A protein and the small-molecule ligand that binds it are described below.
Small molecule (SMILES): O=C1CCCC(O)=C1C(=O)c1nc(Cl)c(Cl)c(NCc2ccc(Cl)cc2)c1Cl

Sequence of chain 1.A:
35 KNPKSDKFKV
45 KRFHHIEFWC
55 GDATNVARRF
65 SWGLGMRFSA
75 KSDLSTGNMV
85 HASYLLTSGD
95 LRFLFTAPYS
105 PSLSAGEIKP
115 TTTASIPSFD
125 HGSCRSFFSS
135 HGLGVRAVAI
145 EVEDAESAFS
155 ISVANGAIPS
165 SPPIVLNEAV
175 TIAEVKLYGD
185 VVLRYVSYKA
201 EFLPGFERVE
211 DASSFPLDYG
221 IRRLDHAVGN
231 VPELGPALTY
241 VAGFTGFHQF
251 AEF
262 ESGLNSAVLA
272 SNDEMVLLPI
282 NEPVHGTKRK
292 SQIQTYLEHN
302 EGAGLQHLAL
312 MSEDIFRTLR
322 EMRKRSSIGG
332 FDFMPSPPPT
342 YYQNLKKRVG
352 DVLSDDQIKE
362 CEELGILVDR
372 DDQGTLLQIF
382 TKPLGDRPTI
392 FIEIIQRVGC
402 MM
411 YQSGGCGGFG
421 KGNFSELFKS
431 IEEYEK

Binding-site contacts:
Ligand atom C24 contacts residue MET335 of chain 1.A at 3.6 Å (hydrophobic).
Ligand atom C12 contacts residue PHE381 of chain 1.A at 3.4 Å (hydrophobic).
Ligand atom C1 contacts residue PHE419 of chain 1.A at 3.7 Å (hydrophobic).
Ligand atom C21 contacts residue GLN293 of chain 1.A at 3.6 Å.
Ligand atom O28 contacts residue PHE424 of chain 1.A at 3.4 Å.
Ligand atom O27 contacts residue CO1 of chain 1.C at 1.9 Å.
Ligand atom O14 contacts residue CO1 of chain 1.C at 2.0 Å.
Ligand atom C5 contacts residue CO1 of chain 1.C at 3.5 Å.
Ligand atom C25 contacts residue PHE381 of chain 1.A at 3.7 Å (hydrophobic).
Ligand atom O27 contacts residue HIS308 of chain 1.A at 2.9 Å (h-bond).
Ligand atom O27 contacts residue GLU394 of chain 1.A at 2.9 Å (salt-bridge).
Ligand atom C9 contacts residue CO1 of chain 1.C at 3.0 Å.
Ligand atom O14 contacts residue VAL228 of chain 1.A at 3.8 Å.
Ligand atom C2 contacts residue SER267 of chain 1.A at 3.8 Å.
Ligand atom CL2 contacts residue ASN423 of chain 1.A at 3.5 Å.
Ligand atom CL1 contacts residue PHE392 of chain 1.A at 3.5 Å.
Ligand atom O27 contacts residue PHE419 of chain 1.A at 3.8 Å.
Ligand atom C9 contacts residue HIS308 of chain 1.A at 3.5 Å.
Ligand atom C22 contacts residue GLN293 of chain 1.A at 3.2 Å.
Ligand atom C25 contacts residue PHE392 of chain 1.A at 3.8 Å (hydrophobic).
Ligand atom O14 contacts residue HIS308 of chain 1.A at 3.1 Å (h-bond).
Ligand atom C9 contacts residue PHE419 of chain 1.A at 3.8 Å (hydrophobic).
Ligand atom C3 contacts residue SER267 of chain 1.A at 3.7 Å.
Ligand atom CL1 contacts residue HIS308 of chain 1.A at 3.4 Å.
Ligand atom N7 contacts residue PHE419 of chain 1.A at 3.7 Å.
Ligand atom C3 contacts residue ASN282 of chain 1.A at 3.5 Å.
Ligand atom C10 contacts residue PHE381 of chain 1.A at 3.6 Å (hydrophobic).
Ligand atom C23 contacts residue PHE392 of chain 1.A at 3.8 Å (hydrophobic).
Ligand atom CL2 contacts residue GLY420 of chain 1.A at 3.1 Å.
Ligand atom O27 contacts residue PHE381 of chain 1.A at 3.5 Å.
Ligand atom CL1 contacts residue PHE381 of chain 1.A at 3.6 Å.
Ligand atom C2 contacts residue ASN282 of chain 1.A at 3.2 Å.
Ligand atom C13 contacts residue PHE381 of chain 1.A at 3.2 Å (hydrophobic).
Ligand atom C5 contacts residue HIS308 of chain 1.A at 3.5 Å.
Ligand atom C6 contacts residue HIS308 of chain 1.A at 3.6 Å.
Ligand atom N7 contacts residue PHE381 of chain 1.A at 3.4 Å.
Ligand atom C8 contacts residue PHE381 of chain 1.A at 3.2 Å (hydrophobic).
Ligand atom C6 contacts residue CO1 of chain 1.C at 3.1 Å.
Ligand atom C11 contacts residue PHE381 of chain 1.A at 3.6 Å (hydrophobic).
Ligand atom O14 contacts residue HIS226 of chain 1.A at 3.0 Å (h-bond).